Sequence of chain 1.D:
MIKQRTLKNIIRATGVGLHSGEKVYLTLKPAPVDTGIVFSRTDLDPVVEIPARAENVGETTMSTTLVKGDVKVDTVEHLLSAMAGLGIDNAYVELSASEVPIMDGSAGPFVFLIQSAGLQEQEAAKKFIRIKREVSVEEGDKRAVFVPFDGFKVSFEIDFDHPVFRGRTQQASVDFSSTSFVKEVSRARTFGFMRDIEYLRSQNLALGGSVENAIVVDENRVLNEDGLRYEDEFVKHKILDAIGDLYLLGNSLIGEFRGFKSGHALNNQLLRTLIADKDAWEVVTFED

Binding-site contacts:
Ligand atom C10 contacts residue ASP241 of chain 1.D at 3.6 Å.
Ligand atom N11 contacts residue ZN1 of chain 1.P at 2.2 Å.
Ligand atom N11 contacts residue HIS237 of chain 1.D at 3.4 Å (h-bond).
Ligand atom O12 contacts residue ZN1 of chain 1.P at 2.4 Å.
Ligand atom N11 contacts residue HIS78 of chain 1.D at 3.3 Å (h-bond).
Ligand atom C10 contacts residue GLU77 of chain 1.D at 3.9 Å.
Ligand atom C18 contacts residue ASP241 of chain 1.D at 3.4 Å.
Ligand atom N11 contacts residue HIS264 of chain 1.D at 3.4 Å (h-bond).
Ligand atom F14 contacts residue GLY209 of chain 1.D at 3.5 Å.
Ligand atom C6 contacts residue ASN213 of chain 1.D at 3.4 Å.
Ligand atom C9 contacts residue ZN1 of chain 1.P at 3.0 Å.
Ligand atom C9 contacts residue HIS78 of chain 1.D at 3.7 Å.
Ligand atom F16 contacts residue ILE197 of chain 1.D at 3.5 Å.
Ligand atom C3 contacts residue LEU18 of chain 1.D at 3.9 Å (hydrophobic).
Ligand atom O7 contacts residue LEU18 of chain 1.D at 3.3 Å.
Ligand atom O12 contacts residue HIS78 of chain 1.D at 2.8 Å.
Ligand atom O19 contacts residue ASP241 of chain 1.D at 4.0 Å.
Ligand atom C17 contacts residue THR190 of chain 1.D at 4.0 Å.
Ligand atom N11 contacts residue GLU77 of chain 1.D at 2.9 Å (salt-bridge).
Ligand atom C1 contacts residue ASN213 of chain 1.D at 3.5 Å.
Ligand atom C4 contacts residue THR190 of chain 1.D at 3.8 Å.
Ligand atom C17 contacts residue HIS237 of chain 1.D at 3.5 Å.
Ligand atom N11 contacts residue ASP241 of chain 1.D at 2.8 Å (salt-bridge).
Ligand atom O19 contacts residue MET62 of chain 1.D at 3.3 Å (h-bond).
Ligand atom O20 contacts residue ASP241 of chain 1.D at 3.7 Å.
Ligand atom C1 contacts residue LEU18 of chain 1.D at 3.5 Å (hydrophobic).
Ligand atom O12 contacts residue HIS237 of chain 1.D at 2.8 Å (h-bond).
Ligand atom C5 contacts residue THR190 of chain 1.D at 3.7 Å.
Ligand atom C9 contacts residue HIS237 of chain 1.D at 3.6 Å.
Ligand atom O12 contacts residue THR190 of chain 1.D at 3.9 Å.
Ligand atom C10 contacts residue HIS237 of chain 1.D at 3.7 Å.
Ligand atom C10 contacts residue ZN1 of chain 1.P at 3.0 Å.
Ligand atom C17 contacts residue ASP241 of chain 1.D at 3.1 Å.
Ligand atom O19 contacts residue HIS264 of chain 1.D at 3.4 Å (h-bond).
Ligand atom C2 contacts residue LEU18 of chain 1.D at 3.4 Å (hydrophobic).
Ligand atom C6 contacts residue ILE102 of chain 1.D at 3.9 Å (hydrophobic).
Ligand atom C1 contacts residue ALA214 of chain 1.D at 3.9 Å (hydrophobic).
Ligand atom F13 contacts residue ILE197 of chain 1.D at 3.9 Å.
Ligand atom C17 contacts residue ZN1 of chain 1.P at 3.4 Å.
Ligand atom O20 contacts residue LYS238 of chain 1.D at 3.1 Å (salt-bridge).

The protein below binds the small molecule below.
Small molecule (SMILES): N[C@H](CC(=O)O)C(=O)Nc1cccc(OC(F)(F)F)c1